Sequence of chain 2.A:
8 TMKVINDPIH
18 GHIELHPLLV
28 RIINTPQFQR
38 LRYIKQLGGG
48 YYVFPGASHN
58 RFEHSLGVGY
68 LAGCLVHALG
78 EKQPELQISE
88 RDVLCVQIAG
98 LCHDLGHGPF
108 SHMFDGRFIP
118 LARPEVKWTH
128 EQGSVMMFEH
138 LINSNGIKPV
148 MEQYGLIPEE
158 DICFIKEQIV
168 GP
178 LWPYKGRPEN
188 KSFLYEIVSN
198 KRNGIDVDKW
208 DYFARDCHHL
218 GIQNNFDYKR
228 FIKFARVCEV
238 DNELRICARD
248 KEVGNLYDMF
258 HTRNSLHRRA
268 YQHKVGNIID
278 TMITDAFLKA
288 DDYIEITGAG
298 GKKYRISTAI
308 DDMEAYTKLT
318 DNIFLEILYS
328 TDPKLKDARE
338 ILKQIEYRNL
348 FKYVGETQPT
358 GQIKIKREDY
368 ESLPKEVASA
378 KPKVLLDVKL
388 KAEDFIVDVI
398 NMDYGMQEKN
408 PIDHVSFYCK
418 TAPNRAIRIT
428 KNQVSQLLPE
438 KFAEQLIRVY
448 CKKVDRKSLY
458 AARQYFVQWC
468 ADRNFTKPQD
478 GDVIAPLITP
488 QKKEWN

The protein below binds the small molecule below.
Small molecule (SMILES): Nc1ncnc2c1ncn2[C@H]1C[C@H](O)[C@@H](CO[P](=O)(O)N[P](=O)(O)OP(=O)(O)O)O1

Binding-site contacts:
Ligand atom PA contacts residue FE1 of chain 2.C at 3.3 Å.
Ligand atom O3' contacts residue ASP213 of chain 2.A at 2.7 Å (salt-bridge).
Ligand atom O2G contacts residue TYR209 of chain 2.A at 2.6 Å (h-bond).
Ligand atom O1A contacts residue ASP101 of chain 2.A at 3.0 Å (salt-bridge).
Ligand atom C3' contacts residue TYR209 of chain 2.A at 3.6 Å (hydrophobic).
Ligand atom PG contacts residue MG1 of chain 2.E at 3.4 Å.
Ligand atom C3' contacts residue ASP213 of chain 2.A at 3.5 Å.
Ligand atom O3G contacts residue ARG260 of chain 2.A at 3.1 Å (salt-bridge).
Ligand atom N6 contacts residue GLN269 of chain 2.A at 3.6 Å.
Ligand atom O1G contacts residue LYS206 of chain 2.A at 3.1 Å (salt-bridge).
Ligand atom O2G contacts residue ARG260 of chain 2.A at 2.9 Å (salt-bridge).
Ligand atom O5' contacts residue ARG58 of chain 2.A at 3.6 Å.
Ligand atom O2G contacts residue LYS206 of chain 2.A at 3.4 Å.
Ligand atom O1B contacts residue MG1 of chain 2.E at 2.2 Å.
Ligand atom N1 contacts residue TYR268 of chain 2.A at 2.9 Å (h-bond).
Ligand atom O3' contacts residue GLN43 of chain 2.A at 3.0 Å (h-bond).
Ligand atom C6 contacts residue TYR268 of chain 2.A at 3.2 Å (hydrophobic).
Ligand atom O1A contacts residue ARG58 of chain 2.A at 3.0 Å (salt-bridge).
Ligand atom O1B contacts residue ASP205 of chain 2.A at 3.4 Å (salt-bridge).
Ligand atom O5' contacts residue HIS109 of chain 2.A at 3.0 Å (h-bond).
Ligand atom PA contacts residue MG1 of chain 2.D at 3.2 Å.
Ligand atom N6 contacts residue TYR268 of chain 2.A at 3.3 Å (h-bond).
Ligand atom C4' contacts residue ARG58 of chain 2.A at 3.4 Å.
Ligand atom O4' contacts residue HIS109 of chain 2.A at 3.2 Å.
Ligand atom O2A contacts residue MG1 of chain 2.D at 2.0 Å.
Ligand atom O2A contacts residue HIS127 of chain 2.A at 2.9 Å (h-bond).
Ligand atom O1G contacts residue MG1 of chain 2.E at 2.0 Å.
Ligand atom N3A contacts residue ASP205 of chain 2.A at 2.9 Å (salt-bridge).
Ligand atom PA contacts residue ARG58 of chain 2.A at 3.6 Å.
Ligand atom C8 contacts residue HIS109 of chain 2.A at 3.2 Å.
Ligand atom O2B contacts residue HIS109 of chain 2.A at 3.3 Å (h-bond).
Ligand atom PB contacts residue MG1 of chain 2.E at 3.5 Å.
Ligand atom O1A contacts residue HIS61 of chain 2.A at 3.3 Å (h-bond).
Ligand atom O1A contacts residue ASP205 of chain 2.A at 3.1 Å (salt-bridge).
Ligand atom O2A contacts residue ASP101 of chain 2.A at 3.1 Å (salt-bridge).
Ligand atom O1A contacts residue FE1 of chain 2.C at 2.1 Å.
Ligand atom O2A contacts residue HIS104 of chain 2.A at 3.1 Å (h-bond).
Ligand atom O4' contacts residue ARG58 of chain 2.A at 3.3 Å (salt-bridge).
Ligand atom O3' contacts residue TYR209 of chain 2.A at 3.5 Å.
Ligand atom C2 contacts residue LEU44 of chain 2.A at 3.5 Å (hydrophobic).